A protein and the small-molecule ligand that binds it are described below.
Small molecule (SMILES): O=C1CCNC(=O)N1

Sequence of chain 1.B:
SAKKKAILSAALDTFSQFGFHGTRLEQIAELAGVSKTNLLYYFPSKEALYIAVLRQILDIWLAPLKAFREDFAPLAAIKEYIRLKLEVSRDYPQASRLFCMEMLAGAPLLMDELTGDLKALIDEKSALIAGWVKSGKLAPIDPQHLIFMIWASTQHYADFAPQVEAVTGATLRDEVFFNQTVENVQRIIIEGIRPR

Binding-site contacts:
Ligand atom N3 contacts residue GLN171 of chain 1.B at 2.6 Å (h-bond).
Ligand atom N1 contacts residue TRP77 of chain 1.B at 3.9 Å.
Ligand atom O2 contacts residue TRP77 of chain 1.B at 4.0 Å.
Ligand atom O4 contacts residue TRP167 of chain 1.B at 3.1 Å.
Ligand atom C6 contacts residue LEU78 of chain 1.B at 4.1 Å (hydrophobic).
Ligand atom O4 contacts residue TRP77 of chain 1.B at 3.7 Å.
Ligand atom C4 contacts residue GLN171 of chain 1.B at 3.5 Å.
Ligand atom N3 contacts residue TRP167 of chain 1.B at 3.7 Å.
Ligand atom C2 contacts residue TRP77 of chain 1.B at 3.6 Å (hydrophobic).
Ligand atom O2 contacts residue PHE176 of chain 1.A at 3.6 Å.
Ligand atom N3 contacts residue TRP77 of chain 1.B at 3.4 Å.
Ligand atom O4 contacts residue GLN171 of chain 1.B at 3.5 Å (h-bond).
Ligand atom C4 contacts residue TRP77 of chain 1.B at 3.6 Å (hydrophobic).
Ligand atom O2 contacts residue GLN179 of chain 1.A at 3.0 Å (h-bond).
Ligand atom C4 contacts residue TRP167 of chain 1.B at 3.6 Å (hydrophobic).
Ligand atom C6 contacts residue TRP77 of chain 1.B at 4.2 Å (hydrophobic).
Ligand atom C5 contacts residue LEU78 of chain 1.B at 3.6 Å (hydrophobic).
Ligand atom C6 contacts residue TRP167 of chain 1.B at 3.8 Å (hydrophobic).
Ligand atom C5 contacts residue TRP167 of chain 1.B at 4.0 Å (hydrophobic).
Ligand atom C6 contacts residue GLN179 of chain 1.A at 3.7 Å.
Ligand atom C2 contacts residue GLN171 of chain 1.B at 3.5 Å.
Ligand atom N1 contacts residue LEU74 of chain 1.B at 4.1 Å.
Ligand atom O2 contacts residue TRP167 of chain 1.B at 4.0 Å.
Ligand atom N1 contacts residue GLN179 of chain 1.A at 2.8 Å (h-bond).
Ligand atom N1 contacts residue PHE115 of chain 1.B at 3.9 Å.
Ligand atom C6 contacts residue LEU134 of chain 1.B at 4.1 Å (hydrophobic).
Ligand atom C5 contacts residue LEU74 of chain 1.B at 4.2 Å (hydrophobic).
Ligand atom C4 contacts residue LYS101 of chain 1.B at 3.7 Å.
Ligand atom O2 contacts residue GLN171 of chain 1.B at 3.2 Å (h-bond).
Ligand atom O2 contacts residue PHE115 of chain 1.B at 3.7 Å.
Ligand atom O4 contacts residue LYS101 of chain 1.B at 2.9 Å (salt-bridge).
Ligand atom C5 contacts residue TRP77 of chain 1.B at 3.5 Å (hydrophobic).
Ligand atom N1 contacts residue TRP167 of chain 1.B at 4.1 Å.
Ligand atom O4 contacts residue TYR97 of chain 1.B at 4.3 Å.
Ligand atom C2 contacts residue TRP167 of chain 1.B at 3.8 Å (hydrophobic).
Ligand atom N3 contacts residue LYS101 of chain 1.B at 3.8 Å.
Ligand atom C2 contacts residue GLN179 of chain 1.A at 3.6 Å.
Ligand atom C2 contacts residue PHE115 of chain 1.B at 4.1 Å (hydrophobic).
Ligand atom C6 contacts residue LEU74 of chain 1.B at 3.8 Å (hydrophobic).

Sequence of chain 1.A:
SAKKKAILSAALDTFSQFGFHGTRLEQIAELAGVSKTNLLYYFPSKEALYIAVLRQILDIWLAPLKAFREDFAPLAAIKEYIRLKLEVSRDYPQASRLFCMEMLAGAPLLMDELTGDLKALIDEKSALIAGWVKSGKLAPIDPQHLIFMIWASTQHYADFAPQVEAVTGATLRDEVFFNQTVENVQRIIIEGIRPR